The protein below binds the small molecule below.
Small molecule (SMILES): Cc1cn([C@H]2C[C@H](O[P](=O)(O)OC[C@H]3O[C@@H](n4cc(C)c(=O)[nH]c4=O)C[C@@H]3O[P](=O)(O)OC[C@H]3O[C@@H](n4cnc5c(N)ncnc54)C[C@@H]3O[P](=O)(O)OC[C@H]3O[C@@H](n4ccc(N)nc4=O)C[C@@H]3O[P](=O)(O)OC[C@H]3O[C@@H](n4ccc(N)nc4=O)C[C@@H]3O[P](=O)(O)OC[C@H]3O[C@@H](n4cc(C)c(=O)[nH]c4=O)C[C@@H]3O[P](=O)(O)OC[C@H]3O[C@@H](n4ccc(N)nc4=O)C[C@@H]3O)[C@@H](COP(=O)=O)O2)c(=O)[nH]c1=O

Binding-site contacts:
Ligand atom O5' contacts residue ARG54 of chain 1.D at 3.5 Å (salt-bridge).
Ligand atom O5' contacts residue ILE133 of chain 1.D at 4.5 Å.
Ligand atom O2 contacts residue ALA247 of chain 1.D at 3.8 Å.
Ligand atom C2' contacts residue GLY254 of chain 1.D at 4.0 Å.
Ligand atom O3' contacts residue GLY254 of chain 1.D at 4.3 Å.
Ligand atom O4' contacts residue ALA247 of chain 1.D at 4.4 Å.
Ligand atom O3' contacts residue ARG54 of chain 1.D at 4.4 Å.
Ligand atom OP1 contacts residue ARG54 of chain 1.D at 2.1 Å (salt-bridge).
Ligand atom O2 contacts residue GLY257 of chain 1.D at 4.2 Å.
Ligand atom OP1 contacts residue ILE133 of chain 1.D at 3.8 Å.
Ligand atom OP2 contacts residue ARG54 of chain 1.D at 3.6 Å (salt-bridge).
Ligand atom P contacts residue ARG54 of chain 1.D at 3.3 Å.
Ligand atom C5' contacts residue ARG54 of chain 1.D at 3.4 Å.
Ligand atom OP1 contacts residue ASN134 of chain 1.D at 3.4 Å (h-bond).

Sequence of chain 1.D:
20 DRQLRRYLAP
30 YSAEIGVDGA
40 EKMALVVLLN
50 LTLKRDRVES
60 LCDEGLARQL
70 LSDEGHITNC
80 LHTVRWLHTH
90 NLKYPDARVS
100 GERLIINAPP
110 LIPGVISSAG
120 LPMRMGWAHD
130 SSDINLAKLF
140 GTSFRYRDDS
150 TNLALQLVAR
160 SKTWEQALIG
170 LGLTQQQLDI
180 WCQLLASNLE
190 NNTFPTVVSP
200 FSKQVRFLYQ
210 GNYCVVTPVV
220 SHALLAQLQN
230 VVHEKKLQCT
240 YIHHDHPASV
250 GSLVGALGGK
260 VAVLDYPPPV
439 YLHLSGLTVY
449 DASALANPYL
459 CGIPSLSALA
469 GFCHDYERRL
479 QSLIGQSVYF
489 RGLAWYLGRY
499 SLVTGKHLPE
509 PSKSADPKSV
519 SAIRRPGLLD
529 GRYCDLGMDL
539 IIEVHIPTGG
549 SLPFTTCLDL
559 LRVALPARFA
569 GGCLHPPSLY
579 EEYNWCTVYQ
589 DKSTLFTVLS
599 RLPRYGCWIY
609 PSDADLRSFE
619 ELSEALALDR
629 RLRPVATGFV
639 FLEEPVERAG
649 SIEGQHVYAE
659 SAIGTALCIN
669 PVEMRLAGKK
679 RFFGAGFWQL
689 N